A protein and the small-molecule ligand that binds it are described below.
Small molecule (SMILES): O=C(O)[C@H]1O[C@@H](O[C@@H]2[C@@H](O)[C@@H](O)OC[C@H]2O)[C@H](O)[C@@H](O[C@H]2OC[C@@H](O)[C@H](O)[C@H]2O)[C@@H]1O

Binding-site contacts:
Ligand atom O6A contacts residue LEU259 of chain 1.E at 4.2 Å.
Ligand atom C3 contacts residue SER121 of chain 1.D at 4.1 Å.
Ligand atom O6A contacts residue LEU258 of chain 1.E at 2.5 Å (h-bond).
Ligand atom O6B contacts residue ARG257 of chain 1.E at 2.9 Å (salt-bridge).
Ligand atom O2 contacts residue ARG256 of chain 1.E at 3.0 Å (salt-bridge).
Ligand atom O3 contacts residue SER121 of chain 1.D at 4.0 Å.
Ligand atom C5 contacts residue TYR150 of chain 1.F at 4.2 Å (hydrophobic).
Ligand atom C2 contacts residue ARG257 of chain 1.E at 3.8 Å.
Ligand atom O3 contacts residue TYR150 of chain 1.F at 3.9 Å.
Ligand atom O5 contacts residue SER121 of chain 1.D at 4.0 Å.
Ligand atom C1 contacts residue TYR150 of chain 1.F at 3.5 Å (hydrophobic).
Ligand atom O5 contacts residue ARG257 of chain 1.E at 3.5 Å (salt-bridge).
Ligand atom C4 contacts residue SER121 of chain 1.D at 4.4 Å.
Ligand atom C2 contacts residue TYR150 of chain 1.F at 4.4 Å (hydrophobic).
Ligand atom O4 contacts residue LEU258 of chain 1.E at 3.3 Å.
Ligand atom O6B contacts residue LEU258 of chain 1.E at 4.3 Å.
Ligand atom O5 contacts residue TYR150 of chain 1.F at 4.1 Å.
Ligand atom C2 contacts residue SER121 of chain 1.D at 3.2 Å.
Ligand atom C5 contacts residue ARG257 of chain 1.E at 4.4 Å.
Ligand atom O2 contacts residue SER121 of chain 1.D at 3.7 Å.
Ligand atom O6A contacts residue ARG257 of chain 1.E at 2.7 Å (salt-bridge).
Ligand atom C1 contacts residue SER121 of chain 1.D at 3.9 Å.
Ligand atom C4 contacts residue ARG256 of chain 1.E at 3.9 Å.
Ligand atom C3 contacts residue ARG257 of chain 1.E at 4.5 Å.
Ligand atom C6 contacts residue LEU258 of chain 1.E at 3.6 Å (hydrophobic).
Ligand atom C1 contacts residue ARG257 of chain 1.E at 4.0 Å.
Ligand atom O6A contacts residue ARG256 of chain 1.E at 3.4 Å.
Ligand atom O6B contacts residue ARG256 of chain 1.E at 3.3 Å.
Ligand atom O3 contacts residue ARG257 of chain 1.E at 3.8 Å.
Ligand atom C6 contacts residue ARG256 of chain 1.E at 3.6 Å.
Ligand atom C6 contacts residue ARG257 of chain 1.E at 3.2 Å.
Ligand atom O2 contacts residue ARG257 of chain 1.E at 3.4 Å (salt-bridge).
Ligand atom O2 contacts residue TYR150 of chain 1.F at 3.8 Å.
Ligand atom O4 contacts residue ARG256 of chain 1.E at 3.5 Å (salt-bridge).
Ligand atom C2 contacts residue ARG256 of chain 1.E at 4.3 Å.

Sequence of chain 1.F:
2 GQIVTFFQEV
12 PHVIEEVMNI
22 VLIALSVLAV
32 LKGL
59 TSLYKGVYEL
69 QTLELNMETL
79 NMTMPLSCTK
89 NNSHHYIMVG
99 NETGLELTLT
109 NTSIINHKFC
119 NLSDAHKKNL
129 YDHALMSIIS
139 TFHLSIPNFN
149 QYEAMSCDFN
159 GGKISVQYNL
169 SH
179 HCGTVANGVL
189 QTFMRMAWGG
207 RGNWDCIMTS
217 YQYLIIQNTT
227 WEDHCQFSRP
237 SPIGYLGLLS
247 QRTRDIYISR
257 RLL

Sequence of chain 1.E:
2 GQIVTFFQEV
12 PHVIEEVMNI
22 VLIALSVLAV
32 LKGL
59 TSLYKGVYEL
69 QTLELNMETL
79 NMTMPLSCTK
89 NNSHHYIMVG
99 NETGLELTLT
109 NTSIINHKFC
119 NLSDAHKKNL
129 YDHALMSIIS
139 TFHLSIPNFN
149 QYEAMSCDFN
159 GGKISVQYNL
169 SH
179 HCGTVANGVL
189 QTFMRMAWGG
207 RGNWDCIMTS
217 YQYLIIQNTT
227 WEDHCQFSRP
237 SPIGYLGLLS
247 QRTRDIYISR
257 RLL

Sequence of chain 1.D:
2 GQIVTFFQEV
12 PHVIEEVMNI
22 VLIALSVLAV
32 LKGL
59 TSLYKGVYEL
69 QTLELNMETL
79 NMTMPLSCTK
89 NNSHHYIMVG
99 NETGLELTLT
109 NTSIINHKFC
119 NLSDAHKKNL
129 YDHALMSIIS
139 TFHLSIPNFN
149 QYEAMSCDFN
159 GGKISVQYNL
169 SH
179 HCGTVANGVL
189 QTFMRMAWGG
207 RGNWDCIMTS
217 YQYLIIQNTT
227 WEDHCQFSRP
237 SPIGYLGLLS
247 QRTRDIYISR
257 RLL